Sequence of chain 1.E:
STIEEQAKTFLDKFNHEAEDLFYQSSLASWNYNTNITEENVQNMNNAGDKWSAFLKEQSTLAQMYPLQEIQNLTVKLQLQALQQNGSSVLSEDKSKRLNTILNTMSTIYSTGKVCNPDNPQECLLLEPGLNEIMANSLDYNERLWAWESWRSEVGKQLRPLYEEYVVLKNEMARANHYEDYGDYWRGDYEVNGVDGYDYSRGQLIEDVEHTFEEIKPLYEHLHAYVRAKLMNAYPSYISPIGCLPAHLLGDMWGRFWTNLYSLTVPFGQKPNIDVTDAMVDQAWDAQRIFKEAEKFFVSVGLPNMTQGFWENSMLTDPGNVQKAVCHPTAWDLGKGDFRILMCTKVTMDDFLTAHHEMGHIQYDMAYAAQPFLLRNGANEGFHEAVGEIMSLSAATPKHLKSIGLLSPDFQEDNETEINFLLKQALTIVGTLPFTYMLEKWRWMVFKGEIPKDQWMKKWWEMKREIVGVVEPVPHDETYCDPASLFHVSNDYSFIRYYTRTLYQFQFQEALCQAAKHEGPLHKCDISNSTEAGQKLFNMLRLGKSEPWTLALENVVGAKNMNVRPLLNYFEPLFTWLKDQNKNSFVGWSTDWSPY

Binding-site contacts:
Ligand atom C7 contacts residue GLN323 of chain 1.E at 3.6 Å.
Ligand atom N2 contacts residue GLN323 of chain 1.E at 2.8 Å (h-bond).
Ligand atom C4 contacts residue ASN36 of chain 1.E at 4.2 Å.
Ligand atom C2 contacts residue GLN323 of chain 1.E at 3.6 Å.
Ligand atom O5 contacts residue ASN36 of chain 1.E at 2.4 Å (h-bond).
Ligand atom C3 contacts residue ASN36 of chain 1.E at 3.8 Å.
Ligand atom C1 contacts residue GLN323 of chain 1.E at 3.4 Å.
Ligand atom C8 contacts residue GLN323 of chain 1.E at 3.5 Å.
Ligand atom C1 contacts residue ASN36 of chain 1.E at 1.4 Å.
Ligand atom O7 contacts residue ASN36 of chain 1.E at 3.9 Å.
Ligand atom O5 contacts residue THR38 of chain 1.E at 3.9 Å.
Ligand atom C6 contacts residue THR38 of chain 1.E at 4.2 Å.
Ligand atom C5 contacts residue ASN36 of chain 1.E at 3.7 Å.
Ligand atom C2 contacts residue ASN36 of chain 1.E at 2.4 Å.
Ligand atom C7 contacts residue ASN36 of chain 1.E at 3.6 Å.
Ligand atom C3 contacts residue GLN323 of chain 1.E at 4.4 Å.
Ligand atom O6 contacts residue GLU40 of chain 1.E at 3.8 Å.
Ligand atom N2 contacts residue ASN36 of chain 1.E at 2.9 Å (h-bond).
Ligand atom C6 contacts residue GLU40 of chain 1.E at 3.7 Å.

This protein binds this small molecule.
Small molecule (SMILES): CC(=O)N[C@@H]1[C@@H](O)[C@H](O)[C@@H](CO)O[C@H]1O